Sequence of chain 1.C:
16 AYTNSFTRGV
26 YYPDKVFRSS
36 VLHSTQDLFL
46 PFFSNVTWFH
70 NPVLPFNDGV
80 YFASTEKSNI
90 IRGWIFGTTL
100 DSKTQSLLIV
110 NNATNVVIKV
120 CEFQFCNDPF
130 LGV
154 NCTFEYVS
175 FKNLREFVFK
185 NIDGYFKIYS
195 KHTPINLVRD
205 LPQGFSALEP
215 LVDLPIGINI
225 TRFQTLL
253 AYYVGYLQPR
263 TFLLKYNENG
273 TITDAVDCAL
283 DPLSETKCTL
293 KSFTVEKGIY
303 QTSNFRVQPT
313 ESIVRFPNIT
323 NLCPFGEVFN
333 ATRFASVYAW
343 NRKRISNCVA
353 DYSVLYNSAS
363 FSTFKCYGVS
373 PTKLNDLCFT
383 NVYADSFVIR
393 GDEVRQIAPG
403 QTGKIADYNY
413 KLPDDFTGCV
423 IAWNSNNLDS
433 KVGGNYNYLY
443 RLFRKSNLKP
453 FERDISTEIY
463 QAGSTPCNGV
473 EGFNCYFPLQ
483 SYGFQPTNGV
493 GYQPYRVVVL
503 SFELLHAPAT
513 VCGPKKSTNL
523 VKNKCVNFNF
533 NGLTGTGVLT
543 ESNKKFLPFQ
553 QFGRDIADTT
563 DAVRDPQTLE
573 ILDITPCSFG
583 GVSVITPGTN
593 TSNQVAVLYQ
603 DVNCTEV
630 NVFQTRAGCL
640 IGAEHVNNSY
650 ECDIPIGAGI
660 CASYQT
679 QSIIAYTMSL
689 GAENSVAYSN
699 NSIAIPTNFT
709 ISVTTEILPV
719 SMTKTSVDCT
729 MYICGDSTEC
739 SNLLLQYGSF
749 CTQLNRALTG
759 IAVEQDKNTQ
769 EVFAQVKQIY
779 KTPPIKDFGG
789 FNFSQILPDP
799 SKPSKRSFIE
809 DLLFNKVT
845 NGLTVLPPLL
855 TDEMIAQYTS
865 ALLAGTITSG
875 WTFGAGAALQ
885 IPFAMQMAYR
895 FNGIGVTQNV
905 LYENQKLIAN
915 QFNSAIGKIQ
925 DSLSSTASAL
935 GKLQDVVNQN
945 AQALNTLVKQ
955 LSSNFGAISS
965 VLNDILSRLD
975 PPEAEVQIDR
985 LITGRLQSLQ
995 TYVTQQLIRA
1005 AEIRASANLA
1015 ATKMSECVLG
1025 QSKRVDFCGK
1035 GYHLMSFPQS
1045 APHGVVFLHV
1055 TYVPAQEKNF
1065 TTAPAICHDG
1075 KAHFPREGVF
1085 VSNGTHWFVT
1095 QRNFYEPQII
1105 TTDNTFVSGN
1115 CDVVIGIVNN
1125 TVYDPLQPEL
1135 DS

Binding-site contacts:
Ligand atom C5 contacts residue ASN271 of chain 1.C at 3.7 Å.
Ligand atom C8 contacts residue GLU270 of chain 1.C at 4.0 Å.
Ligand atom C8 contacts residue ASN271 of chain 1.C at 3.9 Å.
Ligand atom C2 contacts residue ASN271 of chain 1.C at 2.5 Å.
Ligand atom O7 contacts residue ASN269 of chain 1.C at 3.6 Å (h-bond).
Ligand atom C7 contacts residue ASN269 of chain 1.C at 4.2 Å.
Ligand atom C1 contacts residue ASN271 of chain 1.C at 1.4 Å.
Ligand atom O7 contacts residue ASN271 of chain 1.C at 3.3 Å (h-bond).
Ligand atom N2 contacts residue ASN271 of chain 1.C at 2.9 Å (h-bond).
Ligand atom O5 contacts residue ASN271 of chain 1.C at 2.4 Å (h-bond).
Ligand atom C3 contacts residue ASN271 of chain 1.C at 3.8 Å.
Ligand atom C4 contacts residue ASN271 of chain 1.C at 4.2 Å.
Ligand atom C7 contacts residue ASN271 of chain 1.C at 3.3 Å.
Ligand atom C8 contacts residue ASN269 of chain 1.C at 4.2 Å.

This small molecule binds to this protein.
Small molecule (SMILES): CC(=O)N[C@@H]1[C@@H](O)[C@H](O)[C@@H](CO)O[C@H]1O